Binding-site contacts:
Ligand atom C4 contacts residue VAL258 of chain 1.B at 3.8 Å (hydrophobic).
Ligand atom C5 contacts residue ARG265 of chain 1.B at 3.5 Å.
Ligand atom C3 contacts residue ASN184 of chain 1.B at 3.3 Å.
Ligand atom C2 contacts residue FE21 of chain 1.I at 3.0 Å.
Ligand atom C5 contacts residue VAL258 of chain 1.B at 3.7 Å (hydrophobic).
Ligand atom O3 contacts residue ASN184 of chain 1.B at 3.6 Å (h-bond).
Ligand atom O3 contacts residue TYR186 of chain 1.B at 2.7 Å (h-bond).
Ligand atom O1 contacts residue ASN184 of chain 1.B at 3.1 Å (h-bond).
Ligand atom C1 contacts residue 5WI1 of chain 1.G at 3.2 Å.
Ligand atom O1 contacts residue PHE271 of chain 1.B at 3.6 Å.
Ligand atom O2 contacts residue 5WI1 of chain 1.G at 2.9 Å (h-bond).
Ligand atom O5 contacts residue HIS198 of chain 1.B at 3.5 Å (h-bond).
Ligand atom O4 contacts residue ARG265 of chain 1.B at 2.8 Å (salt-bridge).
Ligand atom O2 contacts residue HIS198 of chain 1.B at 3.4 Å (h-bond).
Ligand atom O1 contacts residue 5WI1 of chain 1.G at 2.8 Å (h-bond).
Ligand atom C5 contacts residue SER267 of chain 1.B at 3.6 Å.
Ligand atom O4 contacts residue SER267 of chain 1.B at 4.1 Å.
Ligand atom C3 contacts residue TYR186 of chain 1.B at 3.6 Å (hydrophobic).
Ligand atom O5 contacts residue FE21 of chain 1.I at 2.5 Å.
Ligand atom C4 contacts residue TYR186 of chain 1.B at 3.8 Å (hydrophobic).
Ligand atom C2 contacts residue LEU195 of chain 1.B at 3.5 Å (hydrophobic).
Ligand atom C1 contacts residue PHE271 of chain 1.B at 3.8 Å (hydrophobic).
Ligand atom O3 contacts residue ARG265 of chain 1.B at 3.1 Å (salt-bridge).
Ligand atom C3 contacts residue LEU207 of chain 1.B at 4.0 Å (hydrophobic).
Ligand atom O1 contacts residue GLN120 of chain 1.B at 3.8 Å.
Ligand atom O5 contacts residue HIS256 of chain 1.B at 3.6 Å.
Ligand atom O2 contacts residue ASP200 of chain 1.B at 3.6 Å (salt-bridge).
Ligand atom O2 contacts residue PHE271 of chain 1.B at 3.6 Å.
Ligand atom O4 contacts residue VAL258 of chain 1.B at 3.8 Å.
Ligand atom O2 contacts residue FE21 of chain 1.I at 2.4 Å.
Ligand atom O5 contacts residue LEU195 of chain 1.B at 3.5 Å.
Ligand atom O3 contacts residue SER267 of chain 1.B at 2.6 Å (h-bond).
Ligand atom C5 contacts residue LEU207 of chain 1.B at 3.9 Å (hydrophobic).
Ligand atom C4 contacts residue LEU207 of chain 1.B at 3.8 Å (hydrophobic).
Ligand atom C1 contacts residue FE21 of chain 1.I at 3.0 Å.
Ligand atom C5 contacts residue TYR186 of chain 1.B at 3.4 Å (hydrophobic).
Ligand atom C3 contacts residue LEU195 of chain 1.B at 4.0 Å (hydrophobic).
Ligand atom O4 contacts residue LEU214 of chain 1.B at 4.0 Å.
Ligand atom C1 contacts residue LEU195 of chain 1.B at 3.9 Å (hydrophobic).
Ligand atom O4 contacts residue LEU207 of chain 1.B at 3.6 Å.

The protein below binds the small molecule below.
Small molecule (SMILES): O=C(O)CCC(=O)C(=O)O

Sequence of chain 1.B:
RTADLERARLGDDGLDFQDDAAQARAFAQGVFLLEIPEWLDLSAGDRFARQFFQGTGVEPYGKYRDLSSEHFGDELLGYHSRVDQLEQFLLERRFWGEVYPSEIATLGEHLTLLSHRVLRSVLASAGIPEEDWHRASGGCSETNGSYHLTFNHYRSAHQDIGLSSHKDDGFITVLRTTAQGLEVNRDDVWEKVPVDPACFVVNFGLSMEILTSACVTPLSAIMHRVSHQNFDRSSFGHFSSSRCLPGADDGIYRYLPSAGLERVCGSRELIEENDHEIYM